Sequence of chain 1.A:
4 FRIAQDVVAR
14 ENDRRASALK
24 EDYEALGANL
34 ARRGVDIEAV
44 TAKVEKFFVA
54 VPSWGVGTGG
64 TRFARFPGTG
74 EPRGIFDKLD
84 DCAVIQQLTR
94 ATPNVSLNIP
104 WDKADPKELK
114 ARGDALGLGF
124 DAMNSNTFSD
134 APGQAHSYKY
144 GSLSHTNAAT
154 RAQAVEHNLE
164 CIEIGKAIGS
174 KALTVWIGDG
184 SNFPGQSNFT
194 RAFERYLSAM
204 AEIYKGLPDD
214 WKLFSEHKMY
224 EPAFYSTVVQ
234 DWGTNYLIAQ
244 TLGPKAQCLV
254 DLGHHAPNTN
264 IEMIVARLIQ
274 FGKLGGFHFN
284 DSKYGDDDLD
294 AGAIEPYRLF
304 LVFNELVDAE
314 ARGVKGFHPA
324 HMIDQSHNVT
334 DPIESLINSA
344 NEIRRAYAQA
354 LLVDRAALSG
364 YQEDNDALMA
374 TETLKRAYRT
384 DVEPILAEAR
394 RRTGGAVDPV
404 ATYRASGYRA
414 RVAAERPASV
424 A

Binding-site contacts:
Ligand atom O1 contacts residue HIS257 of chain 1.B at 3.7 Å.
Ligand atom O2 contacts residue GLU219 of chain 1.B at 3.3 Å (salt-bridge).
Ligand atom O1 contacts residue TRP179 of chain 1.B at 3.7 Å.
Ligand atom C3 contacts residue MN1 of chain 1.M at 3.2 Å.
Ligand atom O5 contacts residue RNS1 of chain 1.J at 1.7 Å.
Ligand atom O2 contacts residue MN1 of chain 1.N at 2.3 Å.
Ligand atom O2 contacts residue HIS257 of chain 1.B at 3.2 Å.
Ligand atom O3 contacts residue RNS1 of chain 1.J at 0.5 Å (h-bond).
Ligand atom O3 contacts residue MN1 of chain 1.M at 2.3 Å.
Ligand atom O1 contacts residue PHE66 of chain 1.A at 3.3 Å.
Ligand atom C3 contacts residue GLU219 of chain 1.B at 3.3 Å.
Ligand atom C2 contacts residue RNS1 of chain 1.J at 0.3 Å.
Ligand atom O3 contacts residue ASP327 of chain 1.B at 3.1 Å (salt-bridge).
Ligand atom C2 contacts residue MN1 of chain 1.M at 3.1 Å.
Ligand atom C2 contacts residue MN1 of chain 1.N at 3.1 Å.
Ligand atom O5 contacts residue PHE66 of chain 1.A at 3.1 Å.
Ligand atom C6 contacts residue RNS1 of chain 1.J at 1.6 Å.
Ligand atom O2 contacts residue ASP254 of chain 1.B at 3.3 Å (salt-bridge).
Ligand atom O1 contacts residue LYS221 of chain 1.B at 3.0 Å (salt-bridge).
Ligand atom C1 contacts residue MN1 of chain 1.N at 3.2 Å.
Ligand atom O4 contacts residue RNS1 of chain 1.J at 0.7 Å.
Ligand atom O1 contacts residue RNS1 of chain 1.J at 0.3 Å (h-bond).
Ligand atom C1 contacts residue RNS1 of chain 1.J at 0.5 Å.
Ligand atom C2 contacts residue ASP327 of chain 1.B at 3.7 Å.
Ligand atom C2 contacts residue GLU219 of chain 1.B at 3.4 Å.
Ligand atom C4 contacts residue ASP327 of chain 1.B at 3.4 Å.
Ligand atom C2 contacts residue TRP179 of chain 1.B at 3.7 Å (hydrophobic).
Ligand atom C3 contacts residue ASP327 of chain 1.B at 3.6 Å.
Ligand atom O3 contacts residue HIS281 of chain 1.B at 3.0 Å.
Ligand atom O2 contacts residue ASP327 of chain 1.B at 2.7 Å (salt-bridge).
Ligand atom O1 contacts residue MN1 of chain 1.N at 2.3 Å.
Ligand atom O1 contacts residue ASP289 of chain 1.B at 3.7 Å.
Ligand atom C2 contacts residue HIS257 of chain 1.B at 3.6 Å.
Ligand atom C4 contacts residue RNS1 of chain 1.J at 0.7 Å.
Ligand atom O2 contacts residue MN1 of chain 1.M at 2.3 Å.
Ligand atom O3 contacts residue GLU219 of chain 1.B at 2.4 Å (salt-bridge).
Ligand atom C5 contacts residue RNS1 of chain 1.J at 0.9 Å.
Ligand atom C3 contacts residue RNS1 of chain 1.J at 0.4 Å.
Ligand atom O2 contacts residue RNS1 of chain 1.J at 0.2 Å (h-bond).
Ligand atom C1 contacts residue TRP179 of chain 1.B at 3.4 Å (hydrophobic).

A protein and the small-molecule ligand that binds it are described below.
Small molecule (SMILES): C[C@@H]1O[C@H](O)[C@H](O)[C@H](O)[C@H]1O

Sequence of chain 1.B:
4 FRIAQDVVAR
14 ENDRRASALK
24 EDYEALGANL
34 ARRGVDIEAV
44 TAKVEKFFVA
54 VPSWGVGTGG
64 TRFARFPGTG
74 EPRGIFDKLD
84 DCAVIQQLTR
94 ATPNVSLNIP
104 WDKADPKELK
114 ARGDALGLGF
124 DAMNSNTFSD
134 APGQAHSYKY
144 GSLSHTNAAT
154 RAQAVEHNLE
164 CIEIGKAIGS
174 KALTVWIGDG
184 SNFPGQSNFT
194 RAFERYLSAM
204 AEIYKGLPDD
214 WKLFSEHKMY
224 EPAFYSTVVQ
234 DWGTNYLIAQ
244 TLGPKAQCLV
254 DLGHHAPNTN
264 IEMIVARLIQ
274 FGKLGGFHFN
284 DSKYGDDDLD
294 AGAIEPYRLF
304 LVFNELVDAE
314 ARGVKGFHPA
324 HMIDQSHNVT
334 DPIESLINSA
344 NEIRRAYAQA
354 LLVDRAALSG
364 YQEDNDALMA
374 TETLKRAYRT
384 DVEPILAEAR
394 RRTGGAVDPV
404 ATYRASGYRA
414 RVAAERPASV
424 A